The protein below binds the small molecule below.
Small molecule (SMILES): CC(=O)N[C@H]1[C@H](O[C@H]2[C@H](O)[C@@H](NC(C)=O)CO[C@@H]2CO)O[C@H](CO)[C@@H](O)[C@@H]1O

Binding-site contacts:
Ligand atom N2 contacts residue ASN80 of chain 1.B at 4.2 Å.
Ligand atom C5 contacts residue ASN85 of chain 1.B at 3.6 Å.
Ligand atom C7 contacts residue SER86 of chain 1.B at 4.0 Å.
Ligand atom C8 contacts residue ASN80 of chain 1.B at 4.5 Å.
Ligand atom C7 contacts residue ASN85 of chain 1.B at 3.1 Å.
Ligand atom C8 contacts residue VAL78 of chain 1.B at 3.5 Å (hydrophobic).
Ligand atom C7 contacts residue SER87 of chain 1.B at 3.6 Å.
Ligand atom C8 contacts residue ASN85 of chain 1.B at 4.2 Å.
Ligand atom O7 contacts residue SER87 of chain 1.B at 2.8 Å (h-bond).
Ligand atom C8 contacts residue SER87 of chain 1.B at 3.9 Å.
Ligand atom C8 contacts residue SER86 of chain 1.B at 4.0 Å.
Ligand atom C4 contacts residue ASN85 of chain 1.B at 4.2 Å.
Ligand atom O7 contacts residue ASN85 of chain 1.B at 3.1 Å (h-bond).
Ligand atom C3 contacts residue ASN85 of chain 1.B at 3.8 Å.
Ligand atom C1 contacts residue ASN80 of chain 1.B at 4.4 Å.
Ligand atom C1 contacts residue ASN85 of chain 1.B at 1.4 Å.
Ligand atom O5 contacts residue ASN85 of chain 1.B at 2.3 Å (h-bond).
Ligand atom O7 contacts residue SER86 of chain 1.B at 3.2 Å (h-bond).
Ligand atom N2 contacts residue ASN85 of chain 1.B at 2.9 Å (h-bond).
Ligand atom C2 contacts residue ASN85 of chain 1.B at 2.4 Å.
Ligand atom C8 contacts residue GLU67 of chain 1.B at 3.8 Å.

Sequence of chain 1.B:
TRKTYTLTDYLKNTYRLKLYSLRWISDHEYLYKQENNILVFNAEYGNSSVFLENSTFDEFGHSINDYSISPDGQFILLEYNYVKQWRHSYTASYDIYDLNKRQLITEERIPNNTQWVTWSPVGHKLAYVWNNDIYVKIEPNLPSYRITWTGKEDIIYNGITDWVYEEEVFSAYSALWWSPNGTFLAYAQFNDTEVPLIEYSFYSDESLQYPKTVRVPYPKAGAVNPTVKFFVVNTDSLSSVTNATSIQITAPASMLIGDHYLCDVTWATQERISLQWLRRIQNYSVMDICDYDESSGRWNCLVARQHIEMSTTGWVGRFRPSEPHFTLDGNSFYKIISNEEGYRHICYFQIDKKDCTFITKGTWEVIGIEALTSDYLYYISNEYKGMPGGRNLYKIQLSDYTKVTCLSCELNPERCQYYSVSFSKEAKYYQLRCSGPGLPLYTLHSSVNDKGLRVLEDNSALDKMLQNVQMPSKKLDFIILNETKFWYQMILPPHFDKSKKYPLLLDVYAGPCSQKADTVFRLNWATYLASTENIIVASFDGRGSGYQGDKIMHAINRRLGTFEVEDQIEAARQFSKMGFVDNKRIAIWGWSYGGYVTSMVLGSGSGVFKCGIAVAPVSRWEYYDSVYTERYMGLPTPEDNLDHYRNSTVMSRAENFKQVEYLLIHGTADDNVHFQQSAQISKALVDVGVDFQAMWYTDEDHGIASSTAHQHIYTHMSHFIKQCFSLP